Binding-site contacts:
Ligand atom C5 contacts residue VAL348 of chain 1.A at 4.0 Å (hydrophobic).
Ligand atom C3 contacts residue ILE344 of chain 1.A at 4.3 Å (hydrophobic).
Ligand atom C10 contacts residue HEM1 of chain 1.I at 3.7 Å.
Ligand atom C2 contacts residue PHE198 of chain 1.D at 4.2 Å (hydrophobic).
Ligand atom C4 contacts residue HEM1 of chain 1.I at 4.1 Å.
Ligand atom C12 contacts residue ALA279 of chain 1.A at 4.4 Å (hydrophobic).
Ligand atom C5 contacts residue HEM1 of chain 1.I at 3.9 Å.
Ligand atom C12 contacts residue HEM1 of chain 1.I at 4.0 Å.
Ligand atom C10 contacts residue ARG79 of chain 1.A at 3.8 Å.
Ligand atom C1 contacts residue THR283 of chain 1.A at 1.4 Å.
Ligand atom C1 contacts residue ALA279 of chain 1.A at 2.6 Å (hydrophobic).
Ligand atom C2 contacts residue ILE344 of chain 1.A at 3.9 Å (hydrophobic).
Ligand atom C1 contacts residue HEM1 of chain 1.I at 4.3 Å.
Ligand atom C7 contacts residue ALA279 of chain 1.A at 2.5 Å (hydrophobic).
Ligand atom C4 contacts residue PHE198 of chain 1.D at 3.7 Å (hydrophobic).
Ligand atom O1 contacts residue HEM1 of chain 1.I at 3.1 Å (h-bond).
Ligand atom C6 contacts residue PHE198 of chain 1.D at 3.7 Å (hydrophobic).
Ligand atom C12 contacts residue SER275 of chain 1.A at 3.9 Å.
Ligand atom C10 contacts residue VAL348 of chain 1.A at 3.7 Å (hydrophobic).
Ligand atom C11 contacts residue PHE201 of chain 1.D at 3.8 Å (hydrophobic).
Ligand atom C8 contacts residue PHE198 of chain 1.D at 3.3 Å (hydrophobic).
Ligand atom O1 contacts residue ILE344 of chain 1.A at 3.8 Å.
Ligand atom C12 contacts residue TRP102 of chain 1.A at 4.3 Å (hydrophobic).
Ligand atom O1 contacts residue ALA279 of chain 1.A at 3.1 Å (h-bond).
Ligand atom C3 contacts residue THR283 of chain 1.A at 3.7 Å.
Ligand atom C8 contacts residue ALA279 of chain 1.A at 2.3 Å (hydrophobic).
Ligand atom C7 contacts residue PHE198 of chain 1.D at 3.4 Å (hydrophobic).
Ligand atom C1 contacts residue GLY280 of chain 1.A at 4.4 Å.
Ligand atom C3 contacts residue ALA279 of chain 1.A at 3.5 Å (hydrophobic).
Ligand atom C3 contacts residue PHE198 of chain 1.D at 3.4 Å (hydrophobic).
Ligand atom C5 contacts residue PHE198 of chain 1.D at 3.8 Å (hydrophobic).
Ligand atom O1 contacts residue THR283 of chain 1.A at 2.2 Å (h-bond).
Ligand atom C2 contacts residue ALA279 of chain 1.A at 3.3 Å (hydrophobic).
Ligand atom C6 contacts residue ALA279 of chain 1.A at 3.8 Å (hydrophobic).
Ligand atom C2 contacts residue THR283 of chain 1.A at 2.5 Å.
Ligand atom C1 contacts residue ILE344 of chain 1.A at 4.0 Å (hydrophobic).
Ligand atom O1 contacts residue GLY280 of chain 1.A at 4.2 Å.
Ligand atom C4 contacts residue ILE344 of chain 1.A at 3.7 Å (hydrophobic).
Ligand atom C11 contacts residue PHE198 of chain 1.D at 3.6 Å (hydrophobic).
Ligand atom C11 contacts residue SER202 of chain 1.D at 4.1 Å.

Sequence of chain 1.D:
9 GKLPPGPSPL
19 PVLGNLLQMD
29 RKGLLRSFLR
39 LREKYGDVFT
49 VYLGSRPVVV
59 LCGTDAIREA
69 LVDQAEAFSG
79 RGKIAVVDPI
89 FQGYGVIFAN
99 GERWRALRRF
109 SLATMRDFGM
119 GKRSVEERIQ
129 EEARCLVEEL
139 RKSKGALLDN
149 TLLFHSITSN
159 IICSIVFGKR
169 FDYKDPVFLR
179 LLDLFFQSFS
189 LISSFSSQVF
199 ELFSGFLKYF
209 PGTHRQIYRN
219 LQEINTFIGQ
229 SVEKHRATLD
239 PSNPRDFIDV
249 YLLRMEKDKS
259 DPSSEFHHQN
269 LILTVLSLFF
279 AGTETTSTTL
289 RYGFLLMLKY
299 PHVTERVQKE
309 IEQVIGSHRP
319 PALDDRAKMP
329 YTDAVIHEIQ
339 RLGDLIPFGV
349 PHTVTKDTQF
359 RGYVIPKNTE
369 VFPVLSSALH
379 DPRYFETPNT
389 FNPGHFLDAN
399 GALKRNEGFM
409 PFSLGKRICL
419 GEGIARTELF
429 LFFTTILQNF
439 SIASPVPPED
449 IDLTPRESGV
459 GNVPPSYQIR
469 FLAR

The small molecule below binds the protein below.
Small molecule (SMILES): CC(C)(C)c1ccc(CC=O)cc1

Sequence of chain 1.A:
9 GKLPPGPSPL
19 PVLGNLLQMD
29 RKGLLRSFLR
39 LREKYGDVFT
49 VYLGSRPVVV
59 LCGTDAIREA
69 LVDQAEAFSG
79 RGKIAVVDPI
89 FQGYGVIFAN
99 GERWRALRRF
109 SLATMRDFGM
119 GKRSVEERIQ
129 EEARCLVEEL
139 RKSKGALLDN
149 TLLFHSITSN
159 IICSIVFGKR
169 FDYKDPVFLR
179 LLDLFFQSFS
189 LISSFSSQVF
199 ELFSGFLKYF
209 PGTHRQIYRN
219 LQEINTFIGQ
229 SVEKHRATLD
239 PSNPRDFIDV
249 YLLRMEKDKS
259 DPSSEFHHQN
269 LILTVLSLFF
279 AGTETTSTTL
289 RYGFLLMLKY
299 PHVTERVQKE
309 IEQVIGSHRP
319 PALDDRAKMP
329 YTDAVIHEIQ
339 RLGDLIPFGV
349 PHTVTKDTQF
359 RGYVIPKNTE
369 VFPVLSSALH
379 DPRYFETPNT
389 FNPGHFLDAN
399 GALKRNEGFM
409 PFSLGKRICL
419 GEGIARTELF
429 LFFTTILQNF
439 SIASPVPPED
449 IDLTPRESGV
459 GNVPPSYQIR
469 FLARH